A protein and the small-molecule ligand that binds it are described below.
Small molecule (SMILES): NC(=O)CC[C@H](N)C(=O)O

Sequence of chain 1.C:
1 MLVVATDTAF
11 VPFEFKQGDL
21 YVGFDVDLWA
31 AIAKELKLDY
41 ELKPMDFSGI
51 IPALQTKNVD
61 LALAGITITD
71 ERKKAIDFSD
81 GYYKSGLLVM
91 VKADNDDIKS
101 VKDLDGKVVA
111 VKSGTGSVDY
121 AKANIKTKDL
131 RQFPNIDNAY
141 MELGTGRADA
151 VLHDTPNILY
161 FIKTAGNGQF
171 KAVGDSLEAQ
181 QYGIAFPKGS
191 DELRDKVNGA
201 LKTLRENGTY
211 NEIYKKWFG

Binding-site contacts:
Ligand atom CG contacts residue HIS153 of chain 1.C at 3.8 Å.
Ligand atom CG contacts residue ASP154 of chain 1.C at 3.5 Å.
Ligand atom OE1 contacts residue ASP7 of chain 1.C at 3.8 Å.
Ligand atom N contacts residue GLY65 of chain 1.C at 2.8 Å (h-bond).
Ligand atom CG contacts residue PHE10 of chain 1.C at 3.5 Å (hydrophobic).
Ligand atom NE2 contacts residue PHE10 of chain 1.C at 3.3 Å.
Ligand atom CA contacts residue ASP154 of chain 1.C at 3.6 Å.
Ligand atom C contacts residue THR67 of chain 1.C at 3.8 Å.
Ligand atom CB contacts residue GLY65 of chain 1.C at 3.5 Å.
Ligand atom CD contacts residue ASP7 of chain 1.C at 3.8 Å.
Ligand atom CA contacts residue THR67 of chain 1.C at 3.9 Å.
Ligand atom OXT contacts residue PHE47 of chain 1.C at 3.5 Å.
Ligand atom CD contacts residue LYS112 of chain 1.C at 3.7 Å.
Ligand atom CD contacts residue ALA64 of chain 1.C at 3.9 Å (hydrophobic).
Ligand atom C contacts residue GLY116 of chain 1.C at 3.8 Å.
Ligand atom OXT contacts residue GLY65 of chain 1.C at 3.8 Å.
Ligand atom OXT contacts residue ARG72 of chain 1.C at 2.6 Å (salt-bridge).
Ligand atom CA contacts residue GLY65 of chain 1.C at 3.6 Å.
Ligand atom O contacts residue ARG72 of chain 1.C at 2.7 Å (salt-bridge).
Ligand atom OE1 contacts residue PHE10 of chain 1.C at 3.2 Å.
Ligand atom OXT contacts residue THR67 of chain 1.C at 2.8 Å (h-bond).
Ligand atom CG contacts residue GLY65 of chain 1.C at 3.6 Å.
Ligand atom N contacts residue ASP154 of chain 1.C at 2.9 Å (salt-bridge).
Ligand atom NE2 contacts residue LYS112 of chain 1.C at 3.8 Å.
Ligand atom O contacts residue GLY116 of chain 1.C at 2.8 Å (h-bond).
Ligand atom N contacts residue TYR182 of chain 1.C at 3.6 Å.
Ligand atom O contacts residue THR115 of chain 1.C at 3.1 Å.
Ligand atom OE1 contacts residue LYS112 of chain 1.C at 2.9 Å (salt-bridge).
Ligand atom CB contacts residue PHE47 of chain 1.C at 3.5 Å (hydrophobic).
Ligand atom OXT contacts residue ILE66 of chain 1.C at 3.6 Å.
Ligand atom OE1 contacts residue HIS153 of chain 1.C at 2.9 Å (h-bond).
Ligand atom CD contacts residue HIS153 of chain 1.C at 3.7 Å.
Ligand atom C contacts residue PHE47 of chain 1.C at 3.6 Å (hydrophobic).
Ligand atom N contacts residue THR67 of chain 1.C at 2.8 Å (h-bond).
Ligand atom NE2 contacts residue PHE47 of chain 1.C at 3.4 Å.
Ligand atom C contacts residue ARG72 of chain 1.C at 3.4 Å.
Ligand atom CD contacts residue PHE10 of chain 1.C at 3.3 Å (hydrophobic).
Ligand atom NE2 contacts residue ASP7 of chain 1.C at 2.9 Å (salt-bridge).
Ligand atom NE2 contacts residue ALA64 of chain 1.C at 2.8 Å (h-bond).
Ligand atom O contacts residue PHE47 of chain 1.C at 3.6 Å.